Sequence of chain 1.B:
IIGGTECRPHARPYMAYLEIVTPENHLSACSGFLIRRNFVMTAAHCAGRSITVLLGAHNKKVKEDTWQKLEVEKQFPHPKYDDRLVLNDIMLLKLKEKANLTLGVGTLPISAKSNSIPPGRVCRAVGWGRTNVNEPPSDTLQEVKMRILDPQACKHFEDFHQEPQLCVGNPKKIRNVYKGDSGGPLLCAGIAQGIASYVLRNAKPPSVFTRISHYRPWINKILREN

Binding-site contacts:
Ligand atom C1 contacts residue SER182 of chain 1.B at 2.3 Å.
Ligand atom CA contacts residue TYR198 of chain 1.B at 3.5 Å (hydrophobic).
Ligand atom C contacts residue HIS45 of chain 1.B at 2.7 Å.
Ligand atom N contacts residue VAL199 of chain 1.B at 2.4 Å (h-bond).
Ligand atom N contacts residue SER182 of chain 1.B at 2.9 Å (h-bond).
Ligand atom CB contacts residue PHE157 of chain 1.B at 4.0 Å (hydrophobic).
Ligand atom CA contacts residue VAL199 of chain 1.B at 3.4 Å (hydrophobic).
Ligand atom CA contacts residue SER197 of chain 1.B at 3.9 Å.
Ligand atom C contacts residue TYR198 of chain 1.B at 3.6 Å (hydrophobic).
Ligand atom CB contacts residue HIS45 of chain 1.B at 3.9 Å.
Ligand atom CB contacts residue TYR178 of chain 1.B at 3.7 Å (hydrophobic).
Ligand atom CA contacts residue HIS45 of chain 1.B at 3.6 Å.
Ligand atom C contacts residue SER182 of chain 1.B at 1.3 Å.
Ligand atom N contacts residue HIS45 of chain 1.B at 3.4 Å (h-bond).
Ligand atom C contacts residue HIS45 of chain 1.B at 3.4 Å.
Ligand atom N contacts residue TYR198 of chain 1.B at 3.6 Å.
Ligand atom O contacts residue TYR198 of chain 1.B at 3.4 Å.
Ligand atom N contacts residue SER197 of chain 1.B at 3.0 Å (h-bond).
Ligand atom CB contacts residue VAL199 of chain 1.B at 3.3 Å (hydrophobic).
Ligand atom OT1 contacts residue LEU200 of chain 1.B at 3.9 Å.
Ligand atom CB contacts residue SER182 of chain 1.B at 2.7 Å.
Ligand atom CA contacts residue SER197 of chain 1.B at 3.6 Å.
Ligand atom O1 contacts residue ARG201 of chain 1.B at 3.6 Å.
Ligand atom O contacts residue GLY180 of chain 1.B at 3.2 Å (h-bond).
Ligand atom C contacts residue VAL199 of chain 1.B at 3.3 Å (hydrophobic).
Ligand atom OT1 contacts residue ASN202 of chain 1.B at 3.7 Å.
Ligand atom C1 contacts residue HIS45 of chain 1.B at 1.5 Å.
Ligand atom C3 contacts residue ARG201 of chain 1.B at 3.8 Å.
Ligand atom OT1 contacts residue ARG201 of chain 1.B at 1.7 Å.
Ligand atom C contacts residue SER182 of chain 1.B at 4.0 Å.
Ligand atom CA contacts residue SER182 of chain 1.B at 2.2 Å.
Ligand atom C4 contacts residue ARG201 of chain 1.B at 2.9 Å.
Ligand atom O contacts residue SER182 of chain 1.B at 2.2 Å (h-bond).
Ligand atom OT2 contacts residue ARG201 of chain 1.B at 3.7 Å.
Ligand atom CT contacts residue ASN202 of chain 1.B at 2.9 Å.
Ligand atom OT2 contacts residue ASN202 of chain 1.B at 4.0 Å.
Ligand atom C contacts residue SER197 of chain 1.B at 3.8 Å.
Ligand atom CT contacts residue ARG201 of chain 1.B at 3.2 Å.
Ligand atom O contacts residue VAL199 of chain 1.B at 2.9 Å (h-bond).
Ligand atom O contacts residue HIS45 of chain 1.B at 3.8 Å.

The small molecule below binds the protein below.
Small molecule (SMILES): COC(=O)CCC(=O)N[C@@H](C)C(=O)N[C@@H](C)C(=O)N1CCC[C@H]1C(=O)N[C@@H](C)[C@@H](C)O